This protein binds this small molecule.
Small molecule (SMILES): Nc1nc2c(ncn2[C@@H]2O[C@H](CO[P](=O)(O)O[P](=O)(O)NP(=O)(O)O)[C@@H](O)[C@H]2O)c(=O)[nH]1

Sequence of chain 1.E:
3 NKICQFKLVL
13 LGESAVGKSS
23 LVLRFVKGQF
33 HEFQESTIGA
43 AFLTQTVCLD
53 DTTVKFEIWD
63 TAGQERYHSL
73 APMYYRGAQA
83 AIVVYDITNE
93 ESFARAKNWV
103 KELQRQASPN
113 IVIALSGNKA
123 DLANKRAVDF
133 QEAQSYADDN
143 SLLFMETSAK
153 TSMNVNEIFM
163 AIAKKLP

Binding-site contacts:
Ligand atom PG contacts residue MG1 of chain 1.S at 3.2 Å.
Ligand atom O6 contacts residue LYS152 of chain 1.E at 3.3 Å (salt-bridge).
Ligand atom O1B contacts residue ALA17 of chain 1.E at 3.5 Å (h-bond).
Ligand atom O3A contacts residue ALA17 of chain 1.E at 3.5 Å.
Ligand atom O2G contacts residue THR39 of chain 1.E at 2.7 Å (h-bond).
Ligand atom O2B contacts residue MG1 of chain 1.S at 2.0 Å.
Ligand atom O4' contacts residue LYS121 of chain 1.E at 3.4 Å.
Ligand atom O1B contacts residue GLY19 of chain 1.E at 3.1 Å (h-bond).
Ligand atom O6 contacts residue SER150 of chain 1.E at 3.4 Å.
Ligand atom C5 contacts residue LYS121 of chain 1.E at 3.4 Å.
Ligand atom PB contacts residue MG1 of chain 1.S at 3.4 Å.
Ligand atom O2G contacts residue MG1 of chain 1.S at 2.1 Å.
Ligand atom O3' contacts residue GLU34 of chain 1.E at 2.8 Å (salt-bridge).
Ligand atom O2' contacts residue HIS33 of chain 1.E at 3.0 Å (h-bond).
Ligand atom N7 contacts residue ASN120 of chain 1.E at 3.1 Å (h-bond).
Ligand atom O6 contacts residue ASN120 of chain 1.E at 3.5 Å (h-bond).
Ligand atom O1A contacts residue SER22 of chain 1.E at 2.8 Å (h-bond).
Ligand atom O1G contacts residue SER38 of chain 1.E at 3.0 Å (h-bond).
Ligand atom O2B contacts residue SER21 of chain 1.E at 2.8 Å (h-bond).
Ligand atom O6 contacts residue ALA151 of chain 1.E at 2.6 Å (h-bond).
Ligand atom O3A contacts residue GLY19 of chain 1.E at 3.3 Å (h-bond).
Ligand atom C6 contacts residue LYS121 of chain 1.E at 3.4 Å.
Ligand atom O6 contacts residue LYS121 of chain 1.E at 3.5 Å (salt-bridge).
Ligand atom O2A contacts residue GLN36 of chain 1.E at 3.1 Å.
Ligand atom N9 contacts residue LYS121 of chain 1.E at 3.5 Å.
Ligand atom O1B contacts residue LYS20 of chain 1.E at 3.0 Å (salt-bridge).
Ligand atom O3G contacts residue LYS20 of chain 1.E at 2.9 Å (salt-bridge).
Ligand atom N3B contacts residue ALA17 of chain 1.E at 2.9 Å (h-bond).
Ligand atom O3G contacts residue GLY65 of chain 1.E at 2.8 Å (h-bond).
Ligand atom N1 contacts residue ASP123 of chain 1.E at 2.7 Å (salt-bridge).
Ligand atom N2 contacts residue LEU124 of chain 1.E at 3.5 Å.
Ligand atom N2 contacts residue ASP123 of chain 1.E at 2.8 Å (salt-bridge).
Ligand atom C6 contacts residue ASP123 of chain 1.E at 3.5 Å.
Ligand atom O1G contacts residue SER16 of chain 1.E at 2.8 Å (h-bond).
Ligand atom C8 contacts residue SER22 of chain 1.E at 3.4 Å.
Ligand atom O1B contacts residue VAL18 of chain 1.E at 3.2 Å (h-bond).
Ligand atom O2' contacts residue GLU34 of chain 1.E at 3.2 Å (salt-bridge).
Ligand atom O6 contacts residue ASP123 of chain 1.E at 3.5 Å (salt-bridge).
Ligand atom N1 contacts residue LYS121 of chain 1.E at 3.5 Å.
Ligand atom O1A contacts residue GLY19 of chain 1.E at 3.5 Å.